Binding-site contacts:
Ligand atom CL30 contacts residue GLY11 of chain 1.A at 3.2 Å.
Ligand atom C4 contacts residue FAL1 of chain 1.D at 0.0 Å.
Ligand atom C2 contacts residue ALA31 of chain 1.A at 3.4 Å (hydrophobic).
Ligand atom C11 contacts residue FAL1 of chain 1.D at 0.0 Å.
Ligand atom CL30 contacts residue FAL1 of chain 1.D at 0.0 Å.
Ligand atom C27 contacts residue ASP86 of chain 1.A at 3.3 Å.
Ligand atom C24 contacts residue FAL1 of chain 1.D at 1.4 Å.
Ligand atom N1 contacts residue FAL1 of chain 1.D at 0.0 Å (h-bond).
Ligand atom N1 contacts residue LEU83 of chain 1.A at 3.1 Å (h-bond).
Ligand atom N14 contacts residue FAL1 of chain 1.D at 0.0 Å (h-bond).
Ligand atom O21 contacts residue FAL1 of chain 1.D at 0.0 Å (h-bond).
Ligand atom C9 contacts residue FAL1 of chain 1.D at 0.0 Å.
Ligand atom N14 contacts residue LEU83 of chain 1.A at 2.7 Å (h-bond).
Ligand atom N7 contacts residue FAL1 of chain 1.D at 0.0 Å (h-bond).
Ligand atom C18 contacts residue FAL1 of chain 1.D at 0.0 Å.
Ligand atom C15 contacts residue FAL1 of chain 1.D at 0.0 Å.
Ligand atom C10 contacts residue FAL1 of chain 1.D at 0.0 Å.
Ligand atom C27 contacts residue FAL1 of chain 1.D at 2.8 Å.
Ligand atom C13 contacts residue FAL1 of chain 1.D at 0.0 Å.
Ligand atom N5 contacts residue FAL1 of chain 1.D at 0.0 Å (h-bond).
Ligand atom C8 contacts residue FAL1 of chain 1.D at 0.0 Å.
Ligand atom C12 contacts residue FAL1 of chain 1.D at 0.0 Å.
Ligand atom C3 contacts residue FAL1 of chain 1.D at 0.0 Å.
Ligand atom C2 contacts residue GLU81 of chain 1.A at 3.1 Å.
Ligand atom C6 contacts residue FAL1 of chain 1.D at 0.0 Å.
Ligand atom C20 contacts residue FAL1 of chain 1.D at 0.0 Å.
Ligand atom C2 contacts residue FAL1 of chain 1.D at 0.0 Å.
Ligand atom C20 contacts residue LEU83 of chain 1.A at 3.4 Å (hydrophobic).
Ligand atom O28 contacts residue FAL1 of chain 1.D at 1.2 Å (h-bond).
Ligand atom CL29 contacts residue FAL1 of chain 1.D at 0.0 Å.
Ligand atom CL29 contacts residue ASP145 of chain 1.A at 3.2 Å.
Ligand atom C19 contacts residue FAL1 of chain 1.D at 0.0 Å.
Ligand atom C26 contacts residue ASP86 of chain 1.A at 3.2 Å.
Ligand atom C16 contacts residue FAL1 of chain 1.D at 0.0 Å.
Ligand atom C22 contacts residue FAL1 of chain 1.D at 0.0 Å.
Ligand atom C23 contacts residue FAL1 of chain 1.D at 0.2 Å.
Ligand atom N25 contacts residue FAL1 of chain 1.D at 2.5 Å.
Ligand atom C26 contacts residue LYS88 of chain 1.A at 3.3 Å.
Ligand atom N25 contacts residue ASP86 of chain 1.A at 2.7 Å (salt-bridge).
Ligand atom C17 contacts residue FAL1 of chain 1.D at 0.0 Å.

A protein and the small-molecule ligand that binds it are described below.
Small molecule (SMILES): CN(C)C[C@H](O)COc1ccc(Nc2nccc(Nc3cc(Cl)ccc3Cl)n2)cc1

Sequence of chain 1.A:
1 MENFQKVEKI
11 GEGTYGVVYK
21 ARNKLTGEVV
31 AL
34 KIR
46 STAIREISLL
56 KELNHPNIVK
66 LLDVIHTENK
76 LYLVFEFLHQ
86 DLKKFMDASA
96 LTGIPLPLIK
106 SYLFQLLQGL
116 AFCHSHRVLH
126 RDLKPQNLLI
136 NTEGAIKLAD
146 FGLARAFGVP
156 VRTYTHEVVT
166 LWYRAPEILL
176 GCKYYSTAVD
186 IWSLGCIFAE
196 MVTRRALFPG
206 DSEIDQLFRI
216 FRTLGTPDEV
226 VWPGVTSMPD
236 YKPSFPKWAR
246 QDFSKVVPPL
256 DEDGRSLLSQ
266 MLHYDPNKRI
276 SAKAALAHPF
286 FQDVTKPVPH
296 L